Sequence of chain 2.A:
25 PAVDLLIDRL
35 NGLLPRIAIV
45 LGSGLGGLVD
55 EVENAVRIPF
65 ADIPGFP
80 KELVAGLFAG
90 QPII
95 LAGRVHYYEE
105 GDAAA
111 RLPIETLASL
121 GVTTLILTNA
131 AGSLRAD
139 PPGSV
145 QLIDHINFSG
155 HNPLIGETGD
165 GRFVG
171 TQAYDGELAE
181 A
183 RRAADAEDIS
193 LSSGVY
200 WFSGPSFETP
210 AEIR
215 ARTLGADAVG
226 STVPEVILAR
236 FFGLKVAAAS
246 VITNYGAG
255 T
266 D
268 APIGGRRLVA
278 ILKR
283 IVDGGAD

Binding-site contacts:
Ligand atom C6 contacts residue VAL223 of chain 2.A at 4.0 Å (hydrophobic).
Ligand atom N1 contacts residue GLU207 of chain 2.A at 2.8 Å (salt-bridge).
Ligand atom C8 contacts residue ALA130 of chain 2.A at 3.8 Å (hydrophobic).
Ligand atom C2 contacts residue GLY224 of chain 2.A at 3.8 Å.
Ligand atom C6 contacts residue ASN249 of chain 2.A at 3.8 Å.
Ligand atom C2 contacts residue MSE225 of chain 2.A at 3.7 Å.
Ligand atom C5 contacts residue VAL223 of chain 2.A at 4.1 Å (hydrophobic).
Ligand atom N1 contacts residue VAL223 of chain 2.A at 3.6 Å.
Ligand atom N9 contacts residue ALA131 of chain 2.A at 4.1 Å.
Ligand atom N3 contacts residue GLY224 of chain 2.A at 3.6 Å.
Ligand atom C8 contacts residue ASN249 of chain 2.A at 3.6 Å.
Ligand atom N3 contacts residue VAL223 of chain 2.A at 4.0 Å.
Ligand atom N1 contacts residue PHE206 of chain 2.A at 3.7 Å.
Ligand atom N3 contacts residue MSE225 of chain 2.A at 3.7 Å.
Ligand atom C2 contacts residue VAL223 of chain 2.A at 4.0 Å (hydrophobic).
Ligand atom C5 contacts residue ALA131 of chain 2.A at 4.0 Å (hydrophobic).
Ligand atom C4 contacts residue PHE206 of chain 2.A at 4.1 Å (hydrophobic).
Ligand atom C4 contacts residue GLY132 of chain 2.A at 4.2 Å.
Ligand atom N7 contacts residue ALA131 of chain 2.A at 3.5 Å.
Ligand atom C2 contacts residue PHE206 of chain 2.A at 4.0 Å (hydrophobic).
Ligand atom N9 contacts residue ALA130 of chain 2.A at 3.6 Å.
Ligand atom C8 contacts residue GLY132 of chain 2.A at 4.0 Å.
Ligand atom O6 contacts residue GLY132 of chain 2.A at 3.6 Å.
Ligand atom C6 contacts residue PHE206 of chain 2.A at 3.9 Å (hydrophobic).
Ligand atom C2 contacts residue GLU207 of chain 2.A at 3.3 Å.
Ligand atom C4 contacts residue VAL223 of chain 2.A at 4.1 Å (hydrophobic).
Ligand atom O6 contacts residue VAL223 of chain 2.A at 4.0 Å.
Ligand atom C5 contacts residue GLY132 of chain 2.A at 3.5 Å.
Ligand atom C5 contacts residue ASN249 of chain 2.A at 3.6 Å.
Ligand atom C6 contacts residue GLU207 of chain 2.A at 3.7 Å.
Ligand atom O6 contacts residue GLU207 of chain 2.A at 3.8 Å.
Ligand atom C8 contacts residue ALA131 of chain 2.A at 3.7 Å (hydrophobic).
Ligand atom C5 contacts residue PHE206 of chain 2.A at 4.0 Å (hydrophobic).
Ligand atom N3 contacts residue PHE206 of chain 2.A at 4.2 Å.
Ligand atom N7 contacts residue GLY132 of chain 2.A at 3.4 Å (h-bond).
Ligand atom O6 contacts residue ASN249 of chain 2.A at 2.9 Å (h-bond).
Ligand atom N7 contacts residue ASN249 of chain 2.A at 2.7 Å (h-bond).
Ligand atom N7 contacts residue THR248 of chain 2.A at 3.5 Å (h-bond).
Ligand atom C8 contacts residue THR248 of chain 2.A at 3.4 Å.
Ligand atom C6 contacts residue GLY132 of chain 2.A at 3.8 Å.

The small molecule below binds the protein below.
Small molecule (SMILES): O=c1[nH]cnc2nc[nH]c12